Binding-site contacts:
Ligand atom CAI contacts residue CYS145 of chain 1.A at 1.8 Å (hydrophobic).
Ligand atom OBS contacts residue GLY143 of chain 1.A at 2.8 Å (h-bond).
Ligand atom NAG contacts residue GLN189 of chain 1.A at 3.7 Å.
Ligand atom CBL contacts residue MET165 of chain 1.A at 3.4 Å (hydrophobic).
Ligand atom OBW contacts residue PRO168 of chain 1.A at 2.9 Å.
Ligand atom NAE contacts residue HIS164 of chain 1.A at 3.1 Å (h-bond).
Ligand atom CAM contacts residue GLY143 of chain 1.A at 3.7 Å.
Ligand atom CAL contacts residue HIS163 of chain 1.A at 3.6 Å.
Ligand atom CAN contacts residue THR26 of chain 1.A at 3.4 Å.
Ligand atom CBL contacts residue ARG188 of chain 1.A at 3.3 Å.
Ligand atom NAC contacts residue GLU166 of chain 1.A at 2.9 Å (salt-bridge).
Ligand atom OBR contacts residue HIS41 of chain 1.A at 2.6 Å (h-bond).
Ligand atom CBK contacts residue GLN192 of chain 1.A at 3.1 Å.
Ligand atom OBU contacts residue GLN189 of chain 1.A at 2.9 Å (h-bond).
Ligand atom CA contacts residue HIS164 of chain 1.A at 3.5 Å.
Ligand atom CAH contacts residue CYS145 of chain 1.A at 2.7 Å (hydrophobic).
Ligand atom CBL contacts residue GLN192 of chain 1.A at 3.7 Å.
Ligand atom C contacts residue HIS164 of chain 1.A at 3.7 Å.
Ligand atom CAN contacts residue GLY143 of chain 1.A at 3.7 Å.
Ligand atom CA contacts residue MET165 of chain 1.A at 3.6 Å (hydrophobic).
Ligand atom CAY contacts residue GLU166 of chain 1.A at 3.7 Å.
Ligand atom CAJ contacts residue CYS145 of chain 1.A at 2.9 Å (hydrophobic).
Ligand atom OBR contacts residue CYS145 of chain 1.A at 2.6 Å (h-bond).
Ligand atom CBA contacts residue GLU166 of chain 1.A at 3.6 Å.
Ligand atom NAE contacts residue CYS145 of chain 1.A at 3.1 Å (h-bond).
Ligand atom OBT contacts residue GLU166 of chain 1.A at 2.9 Å (salt-bridge).
Ligand atom CAO contacts residue THR26 of chain 1.A at 3.6 Å.
Ligand atom CAP contacts residue GLY143 of chain 1.A at 3.3 Å.
Ligand atom OBT contacts residue MET165 of chain 1.A at 3.3 Å.
Ligand atom CBN contacts residue THR190 of chain 1.A at 3.5 Å.
Ligand atom CBI contacts residue LEU167 of chain 1.A at 3.4 Å (hydrophobic).
Ligand atom NAG contacts residue THR190 of chain 1.A at 3.6 Å.
Ligand atom CBQ contacts residue THR190 of chain 1.A at 3.3 Å.
Ligand atom CAM contacts residue CYS145 of chain 1.A at 2.8 Å (hydrophobic).
Ligand atom CBH contacts residue THR190 of chain 1.A at 3.7 Å.
Ligand atom CBB contacts residue THR190 of chain 1.A at 3.6 Å.
Ligand atom OBS contacts residue CYS145 of chain 1.A at 3.0 Å (h-bond).
Ligand atom OBS contacts residue SER144 of chain 1.A at 3.2 Å (h-bond).
Ligand atom CAP contacts residue ASN142 of chain 1.A at 3.5 Å.
Ligand atom CBJ contacts residue LEU167 of chain 1.A at 3.0 Å (hydrophobic).

This protein binds this small molecule.
Small molecule (SMILES): CCC[C@H](NC(=O)[C@@H]1[C@H]2CCC[C@H]2CN1C(=O)[C@@H](NC(=O)[C@@H](NC(=O)c1cnccn1)C1CCCCC1)C(C)(C)C)[C@@H](O)C(=O)NC1CC1

Sequence of chain 1.A:
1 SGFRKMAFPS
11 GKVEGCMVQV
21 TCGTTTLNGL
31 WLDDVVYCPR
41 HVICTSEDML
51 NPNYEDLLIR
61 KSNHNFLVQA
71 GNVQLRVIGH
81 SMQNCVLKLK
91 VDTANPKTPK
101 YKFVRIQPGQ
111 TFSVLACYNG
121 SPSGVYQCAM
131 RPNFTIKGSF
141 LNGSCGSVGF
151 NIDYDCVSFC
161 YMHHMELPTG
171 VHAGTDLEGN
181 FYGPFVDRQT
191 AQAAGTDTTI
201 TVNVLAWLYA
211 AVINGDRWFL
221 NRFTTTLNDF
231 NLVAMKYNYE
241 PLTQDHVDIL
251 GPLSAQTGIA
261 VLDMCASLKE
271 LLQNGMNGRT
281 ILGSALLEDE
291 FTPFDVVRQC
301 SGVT